Binding-site contacts:
Ligand atom C1 contacts residue GLY78 of chain 37.C at 4.0 Å.
Ligand atom C3 contacts residue GLY78 of chain 37.C at 3.8 Å.
Ligand atom C2 contacts residue GLY78 of chain 37.C at 4.0 Å.
Ligand atom C1 contacts residue TYR72 of chain 37.C at 4.3 Å (hydrophobic).
Ligand atom O10 contacts residue ASN293 of chain 37.C at 4.5 Å.
Ligand atom C11 contacts residue TYR72 of chain 37.C at 4.2 Å (hydrophobic).
Ligand atom C3 contacts residue GLY78 of chain 37.C at 4.1 Å.
Ligand atom C7 contacts residue TYR72 of chain 37.C at 4.3 Å (hydrophobic).
Ligand atom O1B contacts residue ARG77 of chain 37.C at 3.1 Å (salt-bridge).
Ligand atom C5 contacts residue TYR72 of chain 37.C at 3.5 Å (hydrophobic).
Ligand atom C3 contacts residue HIS298 of chain 37.C at 4.0 Å.
Ligand atom O4 contacts residue ILE79 of chain 37.C at 3.9 Å.
Ligand atom N5 contacts residue TYR72 of chain 37.C at 2.9 Å (h-bond).
Ligand atom O4 contacts residue THR291 of chain 37.C at 3.9 Å.
Ligand atom O1A contacts residue ARG77 of chain 37.C at 2.9 Å (salt-bridge).
Ligand atom O4 contacts residue GLY78 of chain 37.C at 3.4 Å.
Ligand atom O6 contacts residue ASN93 of chain 37.C at 4.3 Å.
Ligand atom C1 contacts residue ARG77 of chain 37.C at 3.4 Å.
Ligand atom C6 contacts residue ASN93 of chain 37.C at 3.9 Å.
Ligand atom C4 contacts residue TYR72 of chain 37.C at 3.5 Å (hydrophobic).
Ligand atom O8 contacts residue TYR72 of chain 37.C at 4.0 Å.
Ligand atom C6 contacts residue TYR72 of chain 37.C at 3.7 Å (hydrophobic).
Ligand atom C11 contacts residue ASP85 of chain 37.D at 4.0 Å.
Ligand atom O1B contacts residue SER89 of chain 37.C at 4.4 Å.
Ligand atom C3 contacts residue ARG77 of chain 37.C at 4.3 Å.
Ligand atom C4 contacts residue HIS298 of chain 37.C at 3.9 Å.
Ligand atom O1A contacts residue GLY78 of chain 37.C at 3.1 Å (h-bond).
Ligand atom O4 contacts residue ASN80 of chain 37.C at 4.4 Å.
Ligand atom C10 contacts residue TYR72 of chain 37.C at 4.0 Å (hydrophobic).
Ligand atom O4 contacts residue HIS298 of chain 37.C at 3.1 Å (h-bond).
Ligand atom O8 contacts residue ARG77 of chain 37.C at 3.5 Å (salt-bridge).
Ligand atom O1B contacts residue TYR72 of chain 37.C at 4.2 Å.
Ligand atom O3 contacts residue GLY78 of chain 37.C at 3.5 Å.
Ligand atom C8 contacts residue ARG77 of chain 37.C at 4.4 Å.
Ligand atom O1A contacts residue TYR72 of chain 37.C at 4.0 Å.
Ligand atom O4 contacts residue TYR72 of chain 37.C at 4.0 Å.
Ligand atom C4 contacts residue GLY78 of chain 37.C at 3.5 Å.

Sequence of chain 37.D:
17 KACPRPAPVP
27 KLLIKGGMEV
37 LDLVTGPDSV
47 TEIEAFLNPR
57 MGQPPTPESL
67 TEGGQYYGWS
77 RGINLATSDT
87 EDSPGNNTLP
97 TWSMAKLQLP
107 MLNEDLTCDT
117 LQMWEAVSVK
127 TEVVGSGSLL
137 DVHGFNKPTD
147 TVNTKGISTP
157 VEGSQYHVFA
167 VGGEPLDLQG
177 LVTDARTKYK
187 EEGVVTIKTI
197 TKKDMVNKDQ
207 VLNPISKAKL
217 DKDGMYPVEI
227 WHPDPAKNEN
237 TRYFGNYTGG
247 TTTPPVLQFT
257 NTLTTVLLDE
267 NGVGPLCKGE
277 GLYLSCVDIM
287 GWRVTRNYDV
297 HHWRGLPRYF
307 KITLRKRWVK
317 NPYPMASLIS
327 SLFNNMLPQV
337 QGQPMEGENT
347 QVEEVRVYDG

Sequence of chain 37.C:
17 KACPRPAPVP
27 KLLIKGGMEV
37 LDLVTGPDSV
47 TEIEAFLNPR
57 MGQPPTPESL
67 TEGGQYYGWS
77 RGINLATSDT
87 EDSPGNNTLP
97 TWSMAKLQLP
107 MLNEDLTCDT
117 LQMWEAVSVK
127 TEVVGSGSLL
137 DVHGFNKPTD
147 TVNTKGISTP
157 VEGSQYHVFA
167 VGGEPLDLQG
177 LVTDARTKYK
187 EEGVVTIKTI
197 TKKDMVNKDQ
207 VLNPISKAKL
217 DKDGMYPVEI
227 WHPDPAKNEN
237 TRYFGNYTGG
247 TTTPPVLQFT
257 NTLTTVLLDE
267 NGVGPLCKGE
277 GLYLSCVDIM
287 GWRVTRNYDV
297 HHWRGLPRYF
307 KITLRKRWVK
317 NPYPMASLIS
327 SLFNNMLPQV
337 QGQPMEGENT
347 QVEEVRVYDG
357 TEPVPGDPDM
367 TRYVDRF

A protein and the small-molecule ligand that binds it are described below.
Small molecule (SMILES): CC(=O)N[C@@H]1[C@@H](O[C@@H]2O[C@H](CO)[C@H](O)[C@H](O[C@]3(C(=O)O)C[C@H](O)[C@@H](NC(C)=O)[C@H]([C@H](O)[C@H](O)CO)O3)[C@H]2O)[C@H](O)[C@@H](CO[C@]2(C(=O)O)C[C@H](O)[C@@H](NC(C)=O)[C@H]([C@H](O)[C@H](O)CO)O2)O[C@H]1O